Sequence of chain 1.K:
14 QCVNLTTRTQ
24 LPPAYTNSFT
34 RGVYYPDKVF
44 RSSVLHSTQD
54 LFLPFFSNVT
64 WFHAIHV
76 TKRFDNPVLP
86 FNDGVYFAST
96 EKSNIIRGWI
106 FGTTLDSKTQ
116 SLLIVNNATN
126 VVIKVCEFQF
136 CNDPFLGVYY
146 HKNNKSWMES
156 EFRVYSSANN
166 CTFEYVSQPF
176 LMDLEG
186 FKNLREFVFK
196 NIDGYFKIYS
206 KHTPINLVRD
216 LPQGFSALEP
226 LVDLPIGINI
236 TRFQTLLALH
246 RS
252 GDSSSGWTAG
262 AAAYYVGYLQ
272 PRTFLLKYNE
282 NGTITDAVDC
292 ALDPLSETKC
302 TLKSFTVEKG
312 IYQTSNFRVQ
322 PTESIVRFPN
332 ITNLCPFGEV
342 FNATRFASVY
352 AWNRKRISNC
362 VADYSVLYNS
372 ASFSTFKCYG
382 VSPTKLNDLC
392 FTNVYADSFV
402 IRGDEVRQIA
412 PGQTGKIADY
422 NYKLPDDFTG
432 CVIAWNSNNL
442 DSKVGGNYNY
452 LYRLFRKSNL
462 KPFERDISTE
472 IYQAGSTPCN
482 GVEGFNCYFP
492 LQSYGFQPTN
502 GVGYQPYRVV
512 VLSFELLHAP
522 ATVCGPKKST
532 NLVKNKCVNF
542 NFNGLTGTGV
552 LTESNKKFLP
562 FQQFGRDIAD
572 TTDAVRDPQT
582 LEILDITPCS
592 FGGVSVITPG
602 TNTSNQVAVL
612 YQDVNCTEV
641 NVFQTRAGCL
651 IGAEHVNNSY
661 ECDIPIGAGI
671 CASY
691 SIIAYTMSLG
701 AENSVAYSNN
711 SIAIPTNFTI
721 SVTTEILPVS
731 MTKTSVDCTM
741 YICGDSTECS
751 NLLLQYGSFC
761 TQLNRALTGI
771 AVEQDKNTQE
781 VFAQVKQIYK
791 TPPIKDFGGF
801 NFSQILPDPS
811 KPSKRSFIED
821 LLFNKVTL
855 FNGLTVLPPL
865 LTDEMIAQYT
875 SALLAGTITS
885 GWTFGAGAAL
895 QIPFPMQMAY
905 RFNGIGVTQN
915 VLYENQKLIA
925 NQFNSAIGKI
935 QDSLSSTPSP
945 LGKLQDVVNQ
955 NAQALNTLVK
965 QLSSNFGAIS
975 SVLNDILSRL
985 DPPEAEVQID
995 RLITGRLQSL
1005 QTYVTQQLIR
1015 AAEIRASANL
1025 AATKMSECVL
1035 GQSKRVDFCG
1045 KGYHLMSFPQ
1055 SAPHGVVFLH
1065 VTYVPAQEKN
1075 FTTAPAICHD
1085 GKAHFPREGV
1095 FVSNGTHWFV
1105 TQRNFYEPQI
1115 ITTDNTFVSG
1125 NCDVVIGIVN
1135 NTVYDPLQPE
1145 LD

Sequence of chain 1.L:
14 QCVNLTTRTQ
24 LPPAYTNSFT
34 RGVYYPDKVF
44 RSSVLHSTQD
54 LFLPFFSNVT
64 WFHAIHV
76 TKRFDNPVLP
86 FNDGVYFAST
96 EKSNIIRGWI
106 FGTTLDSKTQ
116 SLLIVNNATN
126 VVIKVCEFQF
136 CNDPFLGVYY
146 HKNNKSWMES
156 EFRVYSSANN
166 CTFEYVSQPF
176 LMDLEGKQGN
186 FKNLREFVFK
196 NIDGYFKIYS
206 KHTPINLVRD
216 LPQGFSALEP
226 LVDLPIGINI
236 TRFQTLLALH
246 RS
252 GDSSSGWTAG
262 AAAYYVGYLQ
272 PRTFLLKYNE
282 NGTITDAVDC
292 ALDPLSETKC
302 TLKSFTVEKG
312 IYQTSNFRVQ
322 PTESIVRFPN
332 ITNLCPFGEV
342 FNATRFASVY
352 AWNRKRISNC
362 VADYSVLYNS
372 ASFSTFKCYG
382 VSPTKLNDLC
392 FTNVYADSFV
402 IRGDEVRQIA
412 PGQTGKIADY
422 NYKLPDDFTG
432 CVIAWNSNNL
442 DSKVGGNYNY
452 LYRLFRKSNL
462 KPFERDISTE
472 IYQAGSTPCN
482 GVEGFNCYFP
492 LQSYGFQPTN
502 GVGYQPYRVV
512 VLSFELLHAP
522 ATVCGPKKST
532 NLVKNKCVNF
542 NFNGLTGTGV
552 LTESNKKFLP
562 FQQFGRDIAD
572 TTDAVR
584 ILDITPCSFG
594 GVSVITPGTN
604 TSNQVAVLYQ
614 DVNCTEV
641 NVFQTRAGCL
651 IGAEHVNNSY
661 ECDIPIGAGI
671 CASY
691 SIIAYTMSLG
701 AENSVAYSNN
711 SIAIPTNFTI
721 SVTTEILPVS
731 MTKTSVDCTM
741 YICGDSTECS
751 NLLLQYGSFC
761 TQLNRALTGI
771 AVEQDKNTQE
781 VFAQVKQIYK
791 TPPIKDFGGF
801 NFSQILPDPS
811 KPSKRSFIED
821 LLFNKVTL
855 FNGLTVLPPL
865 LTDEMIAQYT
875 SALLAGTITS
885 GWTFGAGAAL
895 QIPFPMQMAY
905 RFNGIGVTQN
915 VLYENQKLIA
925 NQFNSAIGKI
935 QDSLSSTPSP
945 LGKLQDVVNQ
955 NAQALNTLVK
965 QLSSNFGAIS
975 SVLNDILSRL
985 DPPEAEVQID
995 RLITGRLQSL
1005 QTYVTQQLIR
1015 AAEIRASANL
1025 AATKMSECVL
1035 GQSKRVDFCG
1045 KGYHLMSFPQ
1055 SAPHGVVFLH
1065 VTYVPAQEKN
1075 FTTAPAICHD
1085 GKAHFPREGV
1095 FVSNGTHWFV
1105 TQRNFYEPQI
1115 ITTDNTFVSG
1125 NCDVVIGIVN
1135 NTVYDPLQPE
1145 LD

Binding-site contacts:
Ligand atom N2 contacts residue ASN709 of chain 1.K at 3.1 Å.
Ligand atom O7 contacts residue ASN709 of chain 1.K at 3.9 Å.
Ligand atom C1 contacts residue ASN709 of chain 1.K at 1.4 Å.
Ligand atom C1 contacts residue ASP796 of chain 1.L at 4.0 Å.
Ligand atom C5 contacts residue ASN709 of chain 1.K at 3.6 Å.
Ligand atom O5 contacts residue ASN709 of chain 1.K at 2.2 Å (h-bond).
Ligand atom C8 contacts residue GLY1131 of chain 1.K at 4.2 Å.
Ligand atom C3 contacts residue ASN709 of chain 1.K at 3.9 Å.
Ligand atom C2 contacts residue ASN709 of chain 1.K at 2.6 Å.
Ligand atom O7 contacts residue GLY1131 of chain 1.K at 4.0 Å.
Ligand atom C8 contacts residue ASN709 of chain 1.K at 4.4 Å.
Ligand atom C7 contacts residue ASN709 of chain 1.K at 3.7 Å.
Ligand atom C4 contacts residue ASN709 of chain 1.K at 4.2 Å.
Ligand atom O5 contacts residue ASP796 of chain 1.L at 3.5 Å (salt-bridge).

The protein below binds the small molecule below.
Small molecule (SMILES): CC(=O)N[C@@H]1[C@@H](O)[C@H](O)[C@@H](CO)O[C@H]1O